This protein binds this small molecule.
Small molecule (SMILES): CC(C)NP(=O)(O)NC(C)C

Sequence of chain 1.C:
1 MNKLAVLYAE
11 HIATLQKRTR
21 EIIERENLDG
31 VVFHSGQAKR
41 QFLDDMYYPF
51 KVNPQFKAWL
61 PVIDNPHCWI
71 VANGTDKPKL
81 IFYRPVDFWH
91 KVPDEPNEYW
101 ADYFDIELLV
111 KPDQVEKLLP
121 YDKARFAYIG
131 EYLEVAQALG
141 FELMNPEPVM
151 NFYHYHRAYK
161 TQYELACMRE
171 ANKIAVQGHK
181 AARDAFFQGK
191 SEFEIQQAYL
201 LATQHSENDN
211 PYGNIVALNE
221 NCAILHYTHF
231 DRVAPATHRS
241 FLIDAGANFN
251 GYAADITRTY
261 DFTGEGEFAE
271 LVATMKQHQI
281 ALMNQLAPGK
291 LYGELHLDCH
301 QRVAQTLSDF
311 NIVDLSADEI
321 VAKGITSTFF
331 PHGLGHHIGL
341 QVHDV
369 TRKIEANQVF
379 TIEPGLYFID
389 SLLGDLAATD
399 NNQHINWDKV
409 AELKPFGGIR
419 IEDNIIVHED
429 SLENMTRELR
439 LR

Binding-site contacts:
Ligand atom O1 contacts residue HIS336 of chain 1.C at 4.1 Å.
Ligand atom P contacts residue MN1 of chain 1.O at 3.1 Å.
Ligand atom P contacts residue MN1 of chain 1.P at 2.8 Å.
Ligand atom C2 contacts residue VAL342 of chain 1.C at 3.7 Å (hydrophobic).
Ligand atom O1 contacts residue MN1 of chain 1.O at 3.4 Å.
Ligand atom O2 contacts residue GLU420 of chain 1.C at 2.9 Å (salt-bridge).
Ligand atom P contacts residue GLU381 of chain 1.C at 3.6 Å.
Ligand atom P contacts residue HIS343 of chain 1.C at 4.2 Å.
Ligand atom C5 contacts residue ARG418 of chain 1.C at 3.6 Å.
Ligand atom C3 contacts residue TYR212 of chain 1.C at 3.9 Å (hydrophobic).
Ligand atom C2 contacts residue ASP255 of chain 1.C at 4.0 Å.
Ligand atom O2 contacts residue ASP255 of chain 1.C at 2.9 Å (salt-bridge).
Ligand atom O1 contacts residue HIS343 of chain 1.C at 2.8 Å (h-bond).
Ligand atom O2 contacts residue MN1 of chain 1.P at 2.1 Å.
Ligand atom N1 contacts residue MN1 of chain 1.P at 2.7 Å.
Ligand atom C1 contacts residue MN1 of chain 1.P at 3.8 Å.
Ligand atom P contacts residue ASP255 of chain 1.C at 4.1 Å.
Ligand atom C2 contacts residue MN1 of chain 1.P at 3.9 Å.
Ligand atom C1 contacts residue HIS343 of chain 1.C at 4.2 Å.
Ligand atom N2 contacts residue ARG418 of chain 1.C at 3.9 Å.
Ligand atom N2 contacts residue MN1 of chain 1.O at 4.0 Å.
Ligand atom N2 contacts residue GLU381 of chain 1.C at 2.9 Å (salt-bridge).
Ligand atom C5 contacts residue LEU225 of chain 1.C at 3.7 Å (hydrophobic).
Ligand atom N1 contacts residue ASP244 of chain 1.C at 3.1 Å (salt-bridge).
Ligand atom O2 contacts residue GLU381 of chain 1.C at 3.0 Å (salt-bridge).
Ligand atom C2 contacts residue TYR212 of chain 1.C at 3.5 Å (hydrophobic).
Ligand atom C6 contacts residue GLU381 of chain 1.C at 4.1 Å.
Ligand atom O2 contacts residue MN1 of chain 1.O at 1.8 Å.
Ligand atom P contacts residue ASP244 of chain 1.C at 3.7 Å.
Ligand atom N2 contacts residue MN1 of chain 1.P at 3.7 Å.
Ligand atom O2 contacts residue HIS336 of chain 1.C at 3.7 Å.
Ligand atom C5 contacts residue HIS226 of chain 1.C at 3.9 Å.
Ligand atom C5 contacts residue ASP244 of chain 1.C at 4.1 Å.
Ligand atom O1 contacts residue MN1 of chain 1.P at 4.1 Å.
Ligand atom N2 contacts residue ASP244 of chain 1.C at 3.7 Å.
Ligand atom C4 contacts residue GLU381 of chain 1.C at 4.1 Å.
Ligand atom C6 contacts residue HIS332 of chain 1.C at 3.9 Å.
Ligand atom O2 contacts residue ASP244 of chain 1.C at 3.8 Å.
Ligand atom N1 contacts residue MN1 of chain 1.O at 4.2 Å.
Ligand atom N1 contacts residue ASP255 of chain 1.C at 4.1 Å.